This protein binds this small molecule.
Small molecule (SMILES): C[C@@H](O)[C@@H](C)O

Binding-site contacts:
Ligand atom C1 contacts residue GLY69 of chain 1.A at 4.3 Å.
Ligand atom O6 contacts residue ASP72 of chain 1.A at 3.0 Å (salt-bridge).
Ligand atom O5 contacts residue TYR71 of chain 1.A at 3.7 Å.
Ligand atom C2 contacts residue GLN70 of chain 1.A at 4.0 Å.
Ligand atom C3 contacts residue GLN70 of chain 1.A at 4.0 Å.
Ligand atom C2 contacts residue TYR71 of chain 1.A at 3.5 Å (hydrophobic).
Ligand atom C3 contacts residue ASP72 of chain 1.A at 4.0 Å.
Ligand atom C2 contacts residue GLY69 of chain 1.A at 4.0 Å.
Ligand atom C4 contacts residue TYR71 of chain 1.A at 4.4 Å (hydrophobic).
Ligand atom C3 contacts residue TYR71 of chain 1.A at 3.9 Å (hydrophobic).
Ligand atom C4 contacts residue GLN70 of chain 1.A at 3.6 Å.
Ligand atom O5 contacts residue ASP72 of chain 1.A at 3.3 Å (salt-bridge).
Ligand atom O6 contacts residue LEU73 of chain 1.A at 3.2 Å (h-bond).
Ligand atom O5 contacts residue LYS102 of chain 1.A at 3.7 Å.
Ligand atom O6 contacts residue TYR71 of chain 1.A at 3.4 Å (h-bond).
Ligand atom O6 contacts residue GLN70 of chain 1.A at 3.4 Å.
Ligand atom C2 contacts residue ASP72 of chain 1.A at 3.9 Å.

Sequence of chain 1.A:
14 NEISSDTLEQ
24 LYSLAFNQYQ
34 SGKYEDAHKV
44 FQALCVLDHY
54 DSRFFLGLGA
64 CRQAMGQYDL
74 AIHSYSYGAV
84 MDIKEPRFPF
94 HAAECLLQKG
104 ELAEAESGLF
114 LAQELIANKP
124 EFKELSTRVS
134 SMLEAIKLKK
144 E